The small molecule below binds the protein below.
Small molecule (SMILES): C[C@@H](CCC[C@@H](C)CCCC[C@@H](C)CCC[C@H](C)CC[C@@H]1[C@@H](C)C(O)C[C@H](O)C1(C)C)CCC[C@H](C)CCCC(C)(C)O

Sequence of chain 1.A:
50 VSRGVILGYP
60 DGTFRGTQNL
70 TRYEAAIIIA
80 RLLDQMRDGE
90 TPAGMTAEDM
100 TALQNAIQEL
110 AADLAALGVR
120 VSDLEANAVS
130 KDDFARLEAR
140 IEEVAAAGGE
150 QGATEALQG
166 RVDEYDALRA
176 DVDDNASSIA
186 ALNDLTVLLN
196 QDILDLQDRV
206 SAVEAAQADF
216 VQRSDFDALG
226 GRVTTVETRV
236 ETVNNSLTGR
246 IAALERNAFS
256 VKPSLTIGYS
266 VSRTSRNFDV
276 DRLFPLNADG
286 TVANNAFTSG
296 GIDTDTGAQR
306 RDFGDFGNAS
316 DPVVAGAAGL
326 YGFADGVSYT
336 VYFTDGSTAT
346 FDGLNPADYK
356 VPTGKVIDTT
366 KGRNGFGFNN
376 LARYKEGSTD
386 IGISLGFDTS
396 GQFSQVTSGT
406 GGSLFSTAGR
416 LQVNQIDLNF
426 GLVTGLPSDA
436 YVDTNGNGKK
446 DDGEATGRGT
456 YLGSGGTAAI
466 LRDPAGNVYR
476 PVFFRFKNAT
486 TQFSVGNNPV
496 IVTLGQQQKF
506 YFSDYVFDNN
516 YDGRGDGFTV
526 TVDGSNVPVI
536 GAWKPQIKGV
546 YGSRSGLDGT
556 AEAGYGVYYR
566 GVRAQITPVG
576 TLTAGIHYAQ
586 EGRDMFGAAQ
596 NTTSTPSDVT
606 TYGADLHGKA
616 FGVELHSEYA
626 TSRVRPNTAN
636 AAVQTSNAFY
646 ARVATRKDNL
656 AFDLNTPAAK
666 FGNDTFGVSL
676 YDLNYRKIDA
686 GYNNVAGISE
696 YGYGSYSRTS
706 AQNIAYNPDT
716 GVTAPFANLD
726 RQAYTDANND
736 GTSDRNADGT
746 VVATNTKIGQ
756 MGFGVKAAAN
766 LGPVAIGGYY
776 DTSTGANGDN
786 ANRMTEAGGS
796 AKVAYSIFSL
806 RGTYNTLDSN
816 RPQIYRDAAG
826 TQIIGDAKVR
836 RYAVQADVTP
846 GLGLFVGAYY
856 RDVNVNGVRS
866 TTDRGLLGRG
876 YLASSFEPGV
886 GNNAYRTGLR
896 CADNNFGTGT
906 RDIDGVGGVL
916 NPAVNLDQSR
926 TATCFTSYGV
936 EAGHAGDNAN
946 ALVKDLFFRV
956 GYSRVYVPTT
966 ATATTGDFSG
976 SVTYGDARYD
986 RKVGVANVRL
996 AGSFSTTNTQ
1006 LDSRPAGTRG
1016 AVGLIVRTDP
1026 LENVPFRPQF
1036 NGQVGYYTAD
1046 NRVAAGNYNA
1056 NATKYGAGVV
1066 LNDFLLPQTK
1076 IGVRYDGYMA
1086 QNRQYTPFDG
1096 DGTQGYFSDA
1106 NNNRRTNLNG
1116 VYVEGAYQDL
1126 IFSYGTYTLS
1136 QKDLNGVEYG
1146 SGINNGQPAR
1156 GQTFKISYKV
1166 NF

Sequence of chain 1.F:
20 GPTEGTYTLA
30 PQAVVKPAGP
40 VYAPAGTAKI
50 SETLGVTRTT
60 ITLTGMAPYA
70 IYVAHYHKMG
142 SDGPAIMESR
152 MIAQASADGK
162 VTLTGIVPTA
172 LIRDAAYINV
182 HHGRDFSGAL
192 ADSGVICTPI

Binding-site contacts:
Ligand atom C33 contacts residue SER622 of chain 1.B at 3.4 Å.
Ligand atom C34 contacts residue PHE644 of chain 1.B at 3.9 Å (hydrophobic).
Ligand atom C36 contacts residue GLY529 of chain 1.B at 3.7 Å.
Ligand atom O3 contacts residue GLU623 of chain 1.B at 3.9 Å.
Ligand atom C20 contacts residue PRO540 of chain 1.B at 4.0 Å (hydrophobic).
Ligand atom C32 contacts residue LEU611 of chain 1.B at 3.8 Å (hydrophobic).
Ligand atom C28 contacts residue GLY580 of chain 1.B at 4.0 Å.
Ligand atom C23 contacts residue ALA569 of chain 1.B at 4.1 Å (hydrophobic).
Ligand atom C37 contacts residue GLN541 of chain 1.B at 4.0 Å.
Ligand atom C17 contacts residue PRO540 of chain 1.B at 3.0 Å (hydrophobic).
Ligand atom C28 contacts residue ILE581 of chain 1.B at 3.9 Å (hydrophobic).
Ligand atom C30 contacts residue ALA609 of chain 1.B at 3.8 Å (hydrophobic).
Ligand atom C16 contacts residue PRO540 of chain 1.B at 3.8 Å (hydrophobic).
Ligand atom C27 contacts residue ALA579 of chain 1.B at 3.1 Å (hydrophobic).
Ligand atom C22 contacts residue ILE571 of chain 1.B at 3.8 Å (hydrophobic).
Ligand atom C27 contacts residue GLY580 of chain 1.B at 3.5 Å.
Ligand atom C20 contacts residue ILE571 of chain 1.B at 3.8 Å (hydrophobic).
Ligand atom O3 contacts residue TYR624 of chain 1.B at 3.8 Å.
Ligand atom O3 contacts residue SER622 of chain 1.B at 3.4 Å (h-bond).
Ligand atom C36 contacts residue ASP528 of chain 1.B at 3.6 Å.
Ligand atom C18 contacts residue PRO540 of chain 1.B at 4.0 Å (hydrophobic).
Ligand atom C39 contacts residue ILE581 of chain 1.B at 4.0 Å (hydrophobic).
Ligand atom C34 contacts residue SER622 of chain 1.B at 2.3 Å.
Ligand atom C37 contacts residue ILE542 of chain 1.B at 3.2 Å (hydrophobic).
Ligand atom C31 contacts residue ALA609 of chain 1.B at 3.3 Å (hydrophobic).
Ligand atom O2 contacts residue LEU1070 of chain 1.A at 3.8 Å.
Ligand atom C11 contacts residue VAL532 of chain 1.B at 3.9 Å (hydrophobic).
Ligand atom O3 contacts residue ALA609 of chain 1.B at 3.4 Å (h-bond).
Ligand atom C29 contacts residue ALA609 of chain 1.B at 3.9 Å (hydrophobic).
Ligand atom C2 contacts residue LEU1070 of chain 1.A at 3.9 Å (hydrophobic).
Ligand atom C37 contacts residue VAL527 of chain 1.B at 4.0 Å (hydrophobic).
Ligand atom C26 contacts residue ALA579 of chain 1.B at 3.5 Å (hydrophobic).
Ligand atom C19 contacts residue ILE542 of chain 1.B at 3.8 Å (hydrophobic).
Ligand atom C21 contacts residue ALA569 of chain 1.B at 4.0 Å (hydrophobic).
Ligand atom C18 contacts residue ILE542 of chain 1.B at 4.0 Å (hydrophobic).
Ligand atom C36 contacts residue VAL527 of chain 1.B at 3.6 Å (hydrophobic).
Ligand atom C31 contacts residue ASP610 of chain 1.B at 3.4 Å.
Ligand atom O2 contacts residue LEU1071 of chain 1.A at 3.2 Å.
Ligand atom C24 contacts residue ALA579 of chain 1.B at 4.0 Å (hydrophobic).
Ligand atom C30 contacts residue ASP610 of chain 1.B at 3.4 Å.

Sequence of chain 1.B:
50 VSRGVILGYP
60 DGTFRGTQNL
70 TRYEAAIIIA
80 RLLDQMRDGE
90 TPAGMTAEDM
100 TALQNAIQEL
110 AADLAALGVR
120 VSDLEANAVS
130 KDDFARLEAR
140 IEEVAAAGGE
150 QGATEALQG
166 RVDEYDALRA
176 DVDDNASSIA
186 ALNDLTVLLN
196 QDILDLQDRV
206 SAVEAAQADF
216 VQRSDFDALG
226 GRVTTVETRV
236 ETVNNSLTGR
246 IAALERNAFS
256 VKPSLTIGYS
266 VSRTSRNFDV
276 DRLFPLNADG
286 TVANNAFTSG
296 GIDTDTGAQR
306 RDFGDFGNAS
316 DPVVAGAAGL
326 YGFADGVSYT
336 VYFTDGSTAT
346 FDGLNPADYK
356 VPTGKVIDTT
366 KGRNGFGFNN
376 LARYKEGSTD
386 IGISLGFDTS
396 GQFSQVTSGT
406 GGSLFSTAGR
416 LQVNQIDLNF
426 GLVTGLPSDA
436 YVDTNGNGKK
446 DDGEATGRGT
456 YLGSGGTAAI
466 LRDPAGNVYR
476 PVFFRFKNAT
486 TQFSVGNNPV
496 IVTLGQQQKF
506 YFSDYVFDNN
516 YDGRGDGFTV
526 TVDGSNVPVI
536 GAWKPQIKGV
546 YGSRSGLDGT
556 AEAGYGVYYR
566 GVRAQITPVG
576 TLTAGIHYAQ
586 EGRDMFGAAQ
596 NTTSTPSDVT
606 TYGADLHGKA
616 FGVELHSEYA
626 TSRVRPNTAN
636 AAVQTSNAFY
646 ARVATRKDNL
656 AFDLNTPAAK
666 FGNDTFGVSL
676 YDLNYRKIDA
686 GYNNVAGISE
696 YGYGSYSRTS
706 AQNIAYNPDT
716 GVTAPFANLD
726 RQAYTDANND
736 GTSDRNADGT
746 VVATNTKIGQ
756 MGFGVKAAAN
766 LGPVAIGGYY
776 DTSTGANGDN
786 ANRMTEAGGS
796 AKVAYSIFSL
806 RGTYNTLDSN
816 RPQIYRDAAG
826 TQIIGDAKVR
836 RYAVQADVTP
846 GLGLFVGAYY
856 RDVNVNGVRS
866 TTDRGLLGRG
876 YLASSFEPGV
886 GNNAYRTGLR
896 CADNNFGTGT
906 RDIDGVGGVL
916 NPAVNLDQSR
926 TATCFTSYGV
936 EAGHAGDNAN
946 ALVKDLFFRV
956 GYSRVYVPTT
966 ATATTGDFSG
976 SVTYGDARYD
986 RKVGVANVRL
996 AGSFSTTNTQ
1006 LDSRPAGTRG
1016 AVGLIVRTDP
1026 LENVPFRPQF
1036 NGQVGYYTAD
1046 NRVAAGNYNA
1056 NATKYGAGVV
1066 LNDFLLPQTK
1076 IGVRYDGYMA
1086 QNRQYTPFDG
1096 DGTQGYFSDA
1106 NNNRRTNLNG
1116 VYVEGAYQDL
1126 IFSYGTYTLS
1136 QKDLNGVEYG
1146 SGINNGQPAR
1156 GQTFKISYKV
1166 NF